Sequence of chain 1.A:
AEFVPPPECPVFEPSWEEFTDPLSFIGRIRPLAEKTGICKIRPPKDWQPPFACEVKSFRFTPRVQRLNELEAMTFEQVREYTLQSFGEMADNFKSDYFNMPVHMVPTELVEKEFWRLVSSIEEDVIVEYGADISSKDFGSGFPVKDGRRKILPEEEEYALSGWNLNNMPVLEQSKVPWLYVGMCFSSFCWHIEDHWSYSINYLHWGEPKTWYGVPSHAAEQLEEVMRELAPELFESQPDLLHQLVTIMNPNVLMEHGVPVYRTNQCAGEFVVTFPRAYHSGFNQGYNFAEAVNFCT

A small-molecule ligand and the protein it binds are described below.
Small molecule (SMILES): CC(C)c1c(-c2cnn(C(C)(C)C)c2)[nH]c2c(C#N)cnn2c1=O

Binding-site contacts:
Ligand atom N12 contacts residue PHE222 of chain 1.A at 3.3 Å.
Ligand atom C03 contacts residue TYR214 of chain 1.A at 3.6 Å (hydrophobic).
Ligand atom C04 contacts residue TYR214 of chain 1.A at 3.7 Å (hydrophobic).
Ligand atom C01 contacts residue TYR151 of chain 1.A at 3.5 Å (hydrophobic).
Ligand atom N11 contacts residue PHE222 of chain 1.A at 3.5 Å.
Ligand atom C13 contacts residue TYR214 of chain 1.A at 3.8 Å (hydrophobic).
Ligand atom C23 contacts residue PHE222 of chain 1.A at 3.7 Å (hydrophobic).
Ligand atom N09 contacts residue HIS225 of chain 1.A at 3.1 Å (h-bond).
Ligand atom C24 contacts residue TYR151 of chain 1.A at 3.8 Å (hydrophobic).
Ligand atom C03 contacts residue PHE222 of chain 1.A at 3.7 Å (hydrophobic).
Ligand atom N09 contacts residue HIS313 of chain 1.A at 3.3 Å (h-bond).
Ligand atom C24 contacts residue SER221 of chain 1.A at 3.6 Å.
Ligand atom C10 contacts residue TRP245 of chain 1.A at 3.5 Å (hydrophobic).
Ligand atom C20 contacts residue ARG75 of chain 1.A at 3.4 Å.
Ligand atom N12 contacts residue LYS243 of chain 1.A at 3.7 Å.
Ligand atom C06 contacts residue PHE222 of chain 1.A at 3.4 Å (hydrophobic).
Ligand atom C21 contacts residue ASP154 of chain 1.A at 3.4 Å.
Ligand atom N05 contacts residue PHE222 of chain 1.A at 3.4 Å.
Ligand atom C13 contacts residue PHE222 of chain 1.A at 3.6 Å (hydrophobic).
Ligand atom N22 contacts residue TYR151 of chain 1.A at 3.0 Å (h-bond).
Ligand atom C23 contacts residue SER221 of chain 1.A at 3.5 Å.
Ligand atom C10 contacts residue ASN235 of chain 1.A at 3.6 Å.
Ligand atom N09 contacts residue MN1 of chain 1.C at 1.9 Å.
Ligand atom O14 contacts residue ASN317 of chain 1.A at 3.1 Å (h-bond).
Ligand atom N11 contacts residue LYS243 of chain 1.A at 3.1 Å (salt-bridge).
Ligand atom C10 contacts residue PHE222 of chain 1.A at 3.6 Å (hydrophobic).
Ligand atom O14 contacts residue LYS243 of chain 1.A at 2.7 Å (salt-bridge).
Ligand atom C24 contacts residue SER220 of chain 1.A at 3.6 Å.
Ligand atom C01 contacts residue GLY152 of chain 1.A at 3.6 Å.
Ligand atom C21 contacts residue ARG75 of chain 1.A at 3.5 Å.
Ligand atom C21 contacts residue ALA153 of chain 1.A at 3.7 Å (hydrophobic).
Ligand atom C02 contacts residue TYR151 of chain 1.A at 3.6 Å (hydrophobic).
Ligand atom C24 contacts residue ASN317 of chain 1.A at 3.5 Å.
Ligand atom C13 contacts residue LYS243 of chain 1.A at 3.5 Å.
Ligand atom C15 contacts residue PHE222 of chain 1.A at 3.6 Å (hydrophobic).
Ligand atom C23 contacts residue TYR151 of chain 1.A at 3.4 Å (hydrophobic).
Ligand atom C07 contacts residue PHE222 of chain 1.A at 3.7 Å (hydrophobic).
Ligand atom N05 contacts residue TYR214 of chain 1.A at 3.6 Å.
Ligand atom C08 contacts residue MN1 of chain 1.C at 3.1 Å.
Ligand atom C04 contacts residue PHE222 of chain 1.A at 3.5 Å (hydrophobic).